Sequence of chain 1.C:
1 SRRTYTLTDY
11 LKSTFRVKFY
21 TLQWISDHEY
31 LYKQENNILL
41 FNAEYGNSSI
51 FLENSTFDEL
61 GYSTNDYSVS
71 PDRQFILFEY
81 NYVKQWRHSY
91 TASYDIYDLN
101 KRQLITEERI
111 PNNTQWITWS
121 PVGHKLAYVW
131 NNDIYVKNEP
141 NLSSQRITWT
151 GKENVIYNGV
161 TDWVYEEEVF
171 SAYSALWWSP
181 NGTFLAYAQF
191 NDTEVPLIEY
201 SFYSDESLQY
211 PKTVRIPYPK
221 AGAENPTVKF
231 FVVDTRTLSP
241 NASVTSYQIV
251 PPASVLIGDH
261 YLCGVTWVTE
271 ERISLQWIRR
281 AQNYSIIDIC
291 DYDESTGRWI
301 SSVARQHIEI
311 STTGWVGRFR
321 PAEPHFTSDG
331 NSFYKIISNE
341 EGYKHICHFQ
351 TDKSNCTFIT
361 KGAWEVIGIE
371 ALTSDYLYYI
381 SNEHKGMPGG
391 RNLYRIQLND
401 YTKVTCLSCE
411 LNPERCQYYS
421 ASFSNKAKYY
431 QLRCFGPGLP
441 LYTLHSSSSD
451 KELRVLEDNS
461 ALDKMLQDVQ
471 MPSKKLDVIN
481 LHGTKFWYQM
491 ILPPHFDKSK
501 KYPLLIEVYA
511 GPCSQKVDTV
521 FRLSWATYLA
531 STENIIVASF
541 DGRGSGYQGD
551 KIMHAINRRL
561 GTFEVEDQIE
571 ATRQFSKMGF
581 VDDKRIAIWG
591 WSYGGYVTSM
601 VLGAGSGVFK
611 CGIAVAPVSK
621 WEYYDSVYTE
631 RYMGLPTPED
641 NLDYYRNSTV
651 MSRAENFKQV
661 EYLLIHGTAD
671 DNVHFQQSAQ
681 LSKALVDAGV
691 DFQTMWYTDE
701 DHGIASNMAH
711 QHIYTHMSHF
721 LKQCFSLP

The protein below binds the small molecule below.
Small molecule (SMILES): CC(=O)N[C@@H]1[C@@H](O)[C@H](O)[C@@H](CO)O[C@H]1O

Binding-site contacts:
Ligand atom C8 contacts residue SER311 of chain 1.C at 3.8 Å.
Ligand atom O5 contacts residue ALA281 of chain 1.C at 3.7 Å.
Ligand atom O6 contacts residue ASP640 of chain 1.C at 4.0 Å.
Ligand atom C8 contacts residue THR312 of chain 1.C at 4.1 Å.
Ligand atom C8 contacts residue ASN283 of chain 1.C at 3.5 Å.
Ligand atom C7 contacts residue SER311 of chain 1.C at 4.2 Å.
Ligand atom C6 contacts residue ALA281 of chain 1.C at 4.0 Å (hydrophobic).
Ligand atom O7 contacts residue ASN283 of chain 1.C at 4.1 Å.
Ligand atom O5 contacts residue ASN283 of chain 1.C at 2.4 Å (h-bond).
Ligand atom C5 contacts residue ALA281 of chain 1.C at 4.0 Å (hydrophobic).
Ligand atom N2 contacts residue ASN283 of chain 1.C at 2.9 Å (h-bond).
Ligand atom C4 contacts residue ASN283 of chain 1.C at 4.2 Å.
Ligand atom C1 contacts residue ALA281 of chain 1.C at 4.2 Å (hydrophobic).
Ligand atom C7 contacts residue ASN283 of chain 1.C at 3.3 Å.
Ligand atom C1 contacts residue ASN283 of chain 1.C at 1.4 Å.
Ligand atom O6 contacts residue ARG558 of chain 1.C at 3.8 Å.
Ligand atom C3 contacts residue ASN283 of chain 1.C at 3.8 Å.
Ligand atom C5 contacts residue ASN283 of chain 1.C at 3.7 Å.
Ligand atom O7 contacts residue SER311 of chain 1.C at 4.2 Å.
Ligand atom C2 contacts residue ASN283 of chain 1.C at 2.4 Å.
Ligand atom C6 contacts residue ASP640 of chain 1.C at 4.2 Å.